Sequence of chain 1.B:
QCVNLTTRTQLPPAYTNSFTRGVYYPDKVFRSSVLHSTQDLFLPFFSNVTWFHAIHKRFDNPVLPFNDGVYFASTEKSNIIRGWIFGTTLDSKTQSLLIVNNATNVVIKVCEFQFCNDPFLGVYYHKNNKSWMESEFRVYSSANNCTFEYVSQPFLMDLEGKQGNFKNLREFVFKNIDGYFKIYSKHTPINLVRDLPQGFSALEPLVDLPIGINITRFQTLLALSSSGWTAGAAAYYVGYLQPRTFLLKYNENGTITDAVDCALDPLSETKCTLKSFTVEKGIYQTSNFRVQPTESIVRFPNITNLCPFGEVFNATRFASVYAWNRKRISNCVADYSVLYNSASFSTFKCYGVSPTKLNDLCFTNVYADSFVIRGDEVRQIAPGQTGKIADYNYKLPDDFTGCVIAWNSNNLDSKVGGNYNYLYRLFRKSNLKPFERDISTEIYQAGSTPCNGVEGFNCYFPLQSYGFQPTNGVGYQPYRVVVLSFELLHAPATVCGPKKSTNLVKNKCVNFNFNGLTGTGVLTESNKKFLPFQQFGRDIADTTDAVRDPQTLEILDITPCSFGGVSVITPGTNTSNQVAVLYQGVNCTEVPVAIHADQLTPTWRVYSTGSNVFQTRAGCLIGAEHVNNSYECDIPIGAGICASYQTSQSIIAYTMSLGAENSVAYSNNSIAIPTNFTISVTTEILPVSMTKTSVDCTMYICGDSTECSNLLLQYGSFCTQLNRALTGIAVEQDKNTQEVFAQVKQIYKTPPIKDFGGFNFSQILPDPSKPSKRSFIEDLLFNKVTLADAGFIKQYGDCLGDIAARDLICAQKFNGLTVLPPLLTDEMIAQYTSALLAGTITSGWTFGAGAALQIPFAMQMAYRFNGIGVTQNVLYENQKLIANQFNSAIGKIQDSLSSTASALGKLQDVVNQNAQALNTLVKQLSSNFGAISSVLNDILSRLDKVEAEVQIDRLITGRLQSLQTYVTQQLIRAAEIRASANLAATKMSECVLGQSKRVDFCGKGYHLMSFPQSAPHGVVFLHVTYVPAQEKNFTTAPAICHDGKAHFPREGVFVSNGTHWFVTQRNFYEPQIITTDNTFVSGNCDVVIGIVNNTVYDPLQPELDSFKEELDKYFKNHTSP

Binding-site contacts:
Ligand atom C5 contacts residue ASN1158 of chain 1.B at 3.6 Å.
Ligand atom C1 contacts residue ASN1158 of chain 1.B at 1.5 Å.
Ligand atom C7 contacts residue ASN1158 of chain 1.B at 3.4 Å.
Ligand atom N2 contacts residue ASN1158 of chain 1.B at 3.2 Å (h-bond).
Ligand atom C3 contacts residue ASN1158 of chain 1.B at 4.0 Å.
Ligand atom C4 contacts residue ASN1158 of chain 1.B at 4.3 Å.
Ligand atom O5 contacts residue ASN1158 of chain 1.B at 2.3 Å (h-bond).
Ligand atom O7 contacts residue ASN1158 of chain 1.B at 3.2 Å (h-bond).
Ligand atom C2 contacts residue ASN1158 of chain 1.B at 2.7 Å.

The protein below binds the small molecule below.
Small molecule (SMILES): CC(=O)N[C@@H]1[C@@H](O)[C@H](O)[C@@H](CO)O[C@H]1O